Binding-site contacts:
Ligand atom O3 contacts residue HIS72 of chain 1.L at 3.7 Å.
Ligand atom N2 contacts residue CYS68 of chain 1.L at 3.2 Å.
Ligand atom C2 contacts residue CYS68 of chain 1.L at 2.7 Å (hydrophobic).
Ligand atom C3 contacts residue CYS68 of chain 1.L at 3.4 Å (hydrophobic).
Ligand atom O3 contacts residue PRO485 of chain 1.L at 3.5 Å.
Ligand atom N1 contacts residue SER486 of chain 1.L at 2.8 Å (h-bond).
Ligand atom C2 contacts residue NI1 of chain 1.YA at 3.9 Å.
Ligand atom C1 contacts residue SER486 of chain 1.L at 3.8 Å.
Ligand atom FE contacts residue CYS533 of chain 1.L at 2.2 Å.
Ligand atom C1 contacts residue PRO485 of chain 1.L at 3.4 Å (hydrophobic).
Ligand atom C3 contacts residue VAL484 of chain 1.L at 3.0 Å (hydrophobic).
Ligand atom N1 contacts residue O1 of chain 1.BB at 4.0 Å.
Ligand atom C1 contacts residue O1 of chain 1.BB at 3.0 Å.
Ligand atom FE contacts residue CYS68 of chain 1.L at 2.2 Å.
Ligand atom N1 contacts residue PRO485 of chain 1.L at 3.2 Å.
Ligand atom N1 contacts residue CYS533 of chain 1.L at 3.6 Å.
Ligand atom FE contacts residue NI1 of chain 1.YA at 2.9 Å.
Ligand atom N1 contacts residue CYS530 of chain 1.L at 4.0 Å.
Ligand atom C1 contacts residue ARG463 of chain 1.L at 3.8 Å.
Ligand atom FE contacts residue O1 of chain 1.BB at 2.1 Å.
Ligand atom O3 contacts residue LEU466 of chain 1.L at 3.3 Å.
Ligand atom N1 contacts residue VAL484 of chain 1.L at 3.7 Å.
Ligand atom O3 contacts residue ALA461 of chain 1.L at 3.5 Å.
Ligand atom C2 contacts residue ARG463 of chain 1.L at 3.7 Å.
Ligand atom N2 contacts residue O1 of chain 1.BB at 3.2 Å (h-bond).
Ligand atom C2 contacts residue ALA461 of chain 1.L at 3.9 Å (hydrophobic).
Ligand atom C2 contacts residue O1 of chain 1.BB at 2.5 Å.
Ligand atom C3 contacts residue HIS72 of chain 1.L at 3.6 Å.
Ligand atom N2 contacts residue ALA461 of chain 1.L at 3.5 Å.
Ligand atom C3 contacts residue CYS533 of chain 1.L at 3.0 Å (hydrophobic).
Ligand atom C1 contacts residue CYS530 of chain 1.L at 3.9 Å (hydrophobic).
Ligand atom N1 contacts residue ARG463 of chain 1.L at 3.9 Å.
Ligand atom C3 contacts residue PRO485 of chain 1.L at 3.6 Å (hydrophobic).
Ligand atom N2 contacts residue PRO462 of chain 1.L at 3.6 Å.
Ligand atom C1 contacts residue CYS533 of chain 1.L at 3.0 Å (hydrophobic).
Ligand atom C1 contacts residue VAL484 of chain 1.L at 3.6 Å (hydrophobic).
Ligand atom O3 contacts residue VAL484 of chain 1.L at 3.5 Å.
Ligand atom C2 contacts residue CYS533 of chain 1.L at 3.9 Å (hydrophobic).
Ligand atom N2 contacts residue ARG463 of chain 1.L at 3.2 Å (salt-bridge).
Ligand atom O3 contacts residue VAL71 of chain 1.L at 3.6 Å.

This protein binds this small molecule.
Small molecule (SMILES): N#C[Fe](=C=O)C#N

Sequence of chain 1.L:
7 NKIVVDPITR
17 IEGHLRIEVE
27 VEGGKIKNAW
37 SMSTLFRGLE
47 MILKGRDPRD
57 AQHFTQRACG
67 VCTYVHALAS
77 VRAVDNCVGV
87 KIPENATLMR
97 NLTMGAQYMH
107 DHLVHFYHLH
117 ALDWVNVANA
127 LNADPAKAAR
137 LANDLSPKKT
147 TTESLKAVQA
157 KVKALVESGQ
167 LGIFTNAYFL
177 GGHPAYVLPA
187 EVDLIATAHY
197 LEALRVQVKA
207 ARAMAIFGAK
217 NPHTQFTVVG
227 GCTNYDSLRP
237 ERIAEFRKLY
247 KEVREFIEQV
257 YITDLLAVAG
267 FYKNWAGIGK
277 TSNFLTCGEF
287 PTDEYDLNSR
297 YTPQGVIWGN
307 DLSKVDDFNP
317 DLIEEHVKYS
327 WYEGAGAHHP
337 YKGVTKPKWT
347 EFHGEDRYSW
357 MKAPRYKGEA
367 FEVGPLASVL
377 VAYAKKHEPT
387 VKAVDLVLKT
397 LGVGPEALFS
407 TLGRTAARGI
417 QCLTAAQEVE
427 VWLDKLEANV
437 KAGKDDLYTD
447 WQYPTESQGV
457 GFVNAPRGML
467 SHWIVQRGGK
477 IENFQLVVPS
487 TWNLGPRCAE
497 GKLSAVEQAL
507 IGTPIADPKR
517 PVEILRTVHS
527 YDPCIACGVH